This small molecule binds to this protein.
Small molecule (SMILES): CC(C)c1cccc(C(C)C)c1O

Sequence of chain 1.A:
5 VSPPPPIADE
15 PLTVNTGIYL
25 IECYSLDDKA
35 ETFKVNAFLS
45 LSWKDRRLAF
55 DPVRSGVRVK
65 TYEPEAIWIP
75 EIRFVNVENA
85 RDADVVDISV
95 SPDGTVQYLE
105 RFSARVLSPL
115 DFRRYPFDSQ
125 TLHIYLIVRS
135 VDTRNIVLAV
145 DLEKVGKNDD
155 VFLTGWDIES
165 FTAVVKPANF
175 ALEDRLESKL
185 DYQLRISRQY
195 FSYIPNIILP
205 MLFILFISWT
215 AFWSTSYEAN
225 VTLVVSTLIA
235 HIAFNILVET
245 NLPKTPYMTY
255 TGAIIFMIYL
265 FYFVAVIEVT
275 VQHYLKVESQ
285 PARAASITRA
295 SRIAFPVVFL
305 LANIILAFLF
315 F

Binding-site contacts:
Ligand atom C7 contacts residue TYR254 of chain 1.A at 3.8 Å (hydrophobic).
Ligand atom C4 contacts residue ILE202 of chain 1.A at 3.6 Å (hydrophobic).
Ligand atom C2 contacts residue ASN307 of chain 1.A at 4.1 Å.
Ligand atom C2 contacts residue ILE202 of chain 1.A at 4.0 Å (hydrophobic).
Ligand atom C12 contacts residue TYR254 of chain 1.A at 3.9 Å (hydrophobic).
Ligand atom C12 contacts residue PRO120 of chain 1.A at 3.8 Å (hydrophobic).
Ligand atom C12 contacts residue PHE121 of chain 1.A at 4.2 Å (hydrophobic).
Ligand atom C1 contacts residue ILE202 of chain 1.A at 4.3 Å (hydrophobic).
Ligand atom C3 contacts residue LEU206 of chain 1.A at 3.6 Å (hydrophobic).
Ligand atom O1 contacts residue TYR254 of chain 1.A at 3.0 Å.
Ligand atom C8 contacts residue PLC1 of chain 1.I at 3.5 Å.
Ligand atom C5 contacts residue ILE258 of chain 1.A at 3.6 Å (hydrophobic).
Ligand atom C4 contacts residue ILE258 of chain 1.A at 3.9 Å (hydrophobic).
Ligand atom C1 contacts residue ILE258 of chain 1.A at 4.1 Å (hydrophobic).
Ligand atom C5 contacts residue ILE202 of chain 1.A at 3.9 Å (hydrophobic).
Ligand atom C6 contacts residue ILE258 of chain 1.A at 3.7 Å (hydrophobic).
Ligand atom O1 contacts residue PHE121 of chain 1.A at 4.3 Å.
Ligand atom C10 contacts residue ILE258 of chain 1.A at 4.1 Å (hydrophobic).
Ligand atom C2 contacts residue TYR254 of chain 1.A at 4.5 Å (hydrophobic).
Ligand atom C12 contacts residue ILE202 of chain 1.A at 4.5 Å (hydrophobic).
Ligand atom C12 contacts residue THR255 of chain 1.A at 3.1 Å.
Ligand atom C2 contacts residue ILE258 of chain 1.A at 4.4 Å (hydrophobic).
Ligand atom C11 contacts residue ILE202 of chain 1.A at 3.7 Å (hydrophobic).
Ligand atom C8 contacts residue TYR254 of chain 1.A at 4.1 Å (hydrophobic).
Ligand atom O1 contacts residue ILE258 of chain 1.A at 4.1 Å.
Ligand atom C10 contacts residue ILE202 of chain 1.A at 4.3 Å (hydrophobic).
Ligand atom C10 contacts residue THR255 of chain 1.A at 3.8 Å.
Ligand atom C3 contacts residue ILE258 of chain 1.A at 4.3 Å (hydrophobic).
Ligand atom C1 contacts residue TYR254 of chain 1.A at 4.2 Å (hydrophobic).
Ligand atom C4 contacts residue LEU206 of chain 1.A at 3.6 Å (hydrophobic).
Ligand atom C11 contacts residue THR255 of chain 1.A at 3.5 Å.
Ligand atom C7 contacts residue ASN307 of chain 1.A at 3.7 Å.
Ligand atom C9 contacts residue ASN307 of chain 1.A at 3.5 Å.
Ligand atom C3 contacts residue ILE202 of chain 1.A at 3.6 Å (hydrophobic).
Ligand atom C6 contacts residue ILE202 of chain 1.A at 4.0 Å (hydrophobic).